Sequence of chain 1.D:
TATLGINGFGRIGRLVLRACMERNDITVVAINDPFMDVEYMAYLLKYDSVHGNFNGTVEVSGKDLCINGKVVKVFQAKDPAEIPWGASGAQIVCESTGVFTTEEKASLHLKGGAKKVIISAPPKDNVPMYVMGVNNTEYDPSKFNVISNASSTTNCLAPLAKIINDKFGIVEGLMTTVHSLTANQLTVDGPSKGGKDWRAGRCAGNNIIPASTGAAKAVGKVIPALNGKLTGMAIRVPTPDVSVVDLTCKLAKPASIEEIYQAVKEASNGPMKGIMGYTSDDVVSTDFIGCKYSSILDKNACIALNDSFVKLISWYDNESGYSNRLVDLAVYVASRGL

Binding-site contacts:
Ligand atom P contacts residue HIS200 of chain 1.D at 3.8 Å.
Ligand atom O1P contacts residue ARG257 of chain 1.D at 4.4 Å.
Ligand atom O3P contacts residue THR174 of chain 1.D at 2.7 Å (h-bond).
Ligand atom O4P contacts residue ASN339 of chain 1.D at 4.0 Å.
Ligand atom O2 contacts residue MG1 of chain 1.P at 4.4 Å.
Ligand atom O2P contacts residue MG1 of chain 1.P at 3.9 Å.
Ligand atom O4P contacts residue MG1 of chain 1.P at 4.3 Å.
Ligand atom O3P contacts residue SER172 of chain 1.D at 3.4 Å.
Ligand atom O1 contacts residue ASN205 of chain 1.D at 4.0 Å.
Ligand atom O1 contacts residue THR203 of chain 1.D at 4.0 Å.
Ligand atom O3P contacts residue HIS200 of chain 1.D at 4.3 Å.
Ligand atom C3 contacts residue HIS200 of chain 1.D at 4.1 Å.
Ligand atom C2 contacts residue NAD1 of chain 1.O at 3.7 Å.
Ligand atom O2 contacts residue ARG257 of chain 1.D at 3.2 Å (salt-bridge).
Ligand atom P contacts residue MG1 of chain 1.P at 3.1 Å.
Ligand atom C3 contacts residue THR203 of chain 1.D at 4.3 Å.
Ligand atom C1 contacts residue ASN205 of chain 1.D at 3.7 Å.
Ligand atom O2P contacts residue SER172 of chain 1.D at 3.4 Å.
Ligand atom C1 contacts residue ARG257 of chain 1.D at 4.0 Å.
Ligand atom O3P contacts residue SER173 of chain 1.D at 3.6 Å.
Ligand atom O3P contacts residue MG1 of chain 1.P at 2.0 Å.
Ligand atom P contacts residue NAD1 of chain 1.O at 4.3 Å.
Ligand atom P contacts residue SER172 of chain 1.D at 4.0 Å.
Ligand atom O1P contacts residue MG1 of chain 1.P at 3.0 Å.
Ligand atom O4P contacts residue SER173 of chain 1.D at 2.4 Å (h-bond).
Ligand atom C3 contacts residue ARG257 of chain 1.D at 3.9 Å.
Ligand atom P contacts residue SER173 of chain 1.D at 3.2 Å.
Ligand atom P contacts residue THR174 of chain 1.D at 3.9 Å.
Ligand atom O4P contacts residue THR174 of chain 1.D at 3.9 Å.
Ligand atom C1 contacts residue NAD1 of chain 1.O at 3.7 Å.
Ligand atom C3 contacts residue MG1 of chain 1.P at 4.4 Å.
Ligand atom O4P contacts residue HIS200 of chain 1.D at 2.6 Å (h-bond).
Ligand atom O2P contacts residue SER173 of chain 1.D at 3.1 Å (h-bond).
Ligand atom C1 contacts residue THR203 of chain 1.D at 3.8 Å.
Ligand atom O2P contacts residue NAD1 of chain 1.O at 3.2 Å.
Ligand atom O4P contacts residue NAD1 of chain 1.O at 3.9 Å.
Ligand atom C3 contacts residue NAD1 of chain 1.O at 4.2 Å.
Ligand atom O1 contacts residue NAD1 of chain 1.O at 3.3 Å (h-bond).
Ligand atom C2 contacts residue ARG257 of chain 1.D at 3.9 Å.
Ligand atom O1P contacts residue HIS200 of chain 1.D at 3.9 Å.

The protein below binds the small molecule below.
Small molecule (SMILES): O=C[C@H](O)COP(=O)(O)O